Binding-site contacts:
Ligand atom C7 contacts residue GLY150 of chain 50.A at 4.3 Å.
Ligand atom C8 contacts residue ASN154 of chain 50.A at 3.9 Å.
Ligand atom C1 contacts residue ASN154 of chain 50.A at 3.0 Å.
Ligand atom N2 contacts residue ASN154 of chain 50.A at 3.8 Å.
Ligand atom O7 contacts residue ASN154 of chain 50.A at 3.3 Å (h-bond).
Ligand atom C2 contacts residue THR156 of chain 50.A at 3.9 Å.
Ligand atom N2 contacts residue THR156 of chain 50.A at 3.8 Å.
Ligand atom C1 contacts residue MET151 of chain 50.A at 4.4 Å (hydrophobic).
Ligand atom C3 contacts residue THR156 of chain 50.A at 4.0 Å.
Ligand atom C5 contacts residue THR156 of chain 50.A at 4.3 Å.
Ligand atom C1 contacts residue THR156 of chain 50.A at 3.4 Å.
Ligand atom O7 contacts residue GLY150 of chain 50.A at 3.4 Å (h-bond).
Ligand atom C7 contacts residue ASN154 of chain 50.A at 3.5 Å.
Ligand atom O5 contacts residue THR156 of chain 50.A at 4.2 Å.
Ligand atom C2 contacts residue ASN154 of chain 50.A at 4.0 Å.
Ligand atom O5 contacts residue ASN154 of chain 50.A at 4.0 Å.

The protein below binds the small molecule below.
Small molecule (SMILES): CC(=O)N[C@H]1[C@H](O[C@H]2[C@H](O)[C@@H](NC(C)=O)CO[C@@H]2CO)O[C@H](CO)[C@@H](O)[C@@H]1O

Sequence of chain 50.A:
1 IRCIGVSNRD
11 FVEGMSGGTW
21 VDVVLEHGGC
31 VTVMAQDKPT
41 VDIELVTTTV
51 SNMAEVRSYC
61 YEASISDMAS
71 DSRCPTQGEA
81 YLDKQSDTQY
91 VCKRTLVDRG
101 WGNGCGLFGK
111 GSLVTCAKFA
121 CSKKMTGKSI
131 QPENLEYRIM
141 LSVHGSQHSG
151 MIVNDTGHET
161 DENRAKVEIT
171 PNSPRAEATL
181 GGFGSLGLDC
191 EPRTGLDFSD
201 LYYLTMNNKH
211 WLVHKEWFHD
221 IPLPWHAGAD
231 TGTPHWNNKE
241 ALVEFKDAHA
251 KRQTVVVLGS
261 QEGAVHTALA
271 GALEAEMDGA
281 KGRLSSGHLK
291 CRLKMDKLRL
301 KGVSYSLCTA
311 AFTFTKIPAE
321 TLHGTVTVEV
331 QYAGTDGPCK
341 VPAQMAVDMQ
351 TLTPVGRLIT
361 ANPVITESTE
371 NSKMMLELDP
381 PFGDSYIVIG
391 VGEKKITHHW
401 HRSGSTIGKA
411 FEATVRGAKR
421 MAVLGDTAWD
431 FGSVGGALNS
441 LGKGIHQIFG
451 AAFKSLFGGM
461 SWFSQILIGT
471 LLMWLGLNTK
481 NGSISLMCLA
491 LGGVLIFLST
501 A